Binding-site contacts:
Ligand atom OAY contacts residue LYS128 of chain 1.A at 2.9 Å (salt-bridge).
Ligand atom NBE contacts residue MET67 of chain 1.A at 3.8 Å.
Ligand atom OBB contacts residue GLU69 of chain 1.A at 3.4 Å (salt-bridge).
Ligand atom NBH contacts residue TRP22 of chain 1.A at 3.5 Å.
Ligand atom OBD contacts residue LYS128 of chain 1.A at 3.4 Å (salt-bridge).
Ligand atom PAZ contacts residue LYS128 of chain 1.A at 3.7 Å.
Ligand atom CBF contacts residue TRP68 of chain 1.A at 3.6 Å (hydrophobic).
Ligand atom NBP contacts residue TRP22 of chain 1.A at 3.5 Å (h-bond).
Ligand atom OBJ contacts residue ASN121 of chain 1.A at 3.4 Å (h-bond).
Ligand atom NBN contacts residue TRP22 of chain 1.A at 3.9 Å.
Ligand atom CBF contacts residue TRP22 of chain 1.A at 3.9 Å (hydrophobic).
Ligand atom OBB contacts residue MET67 of chain 1.A at 3.4 Å.
Ligand atom OBR contacts residue TRP22 of chain 1.A at 3.4 Å.
Ligand atom OAY contacts residue ARG123 of chain 1.A at 3.5 Å (salt-bridge).
Ligand atom OBU contacts residue ARG123 of chain 1.A at 4.1 Å.
Ligand atom CBX contacts residue TRP68 of chain 1.A at 4.2 Å (hydrophobic).
Ligand atom CBF contacts residue GLU69 of chain 1.A at 3.7 Å.
Ligand atom NBE contacts residue GLU69 of chain 1.A at 3.2 Å (salt-bridge).
Ligand atom CBQ contacts residue TRP22 of chain 1.A at 3.2 Å (hydrophobic).
Ligand atom CBO contacts residue TRP68 of chain 1.A at 3.9 Å (hydrophobic).
Ligand atom NBE contacts residue TRP68 of chain 1.A at 3.9 Å.
Ligand atom OBB contacts residue TRP68 of chain 1.A at 3.2 Å (h-bond).
Ligand atom CBZ contacts residue MET67 of chain 1.A at 3.8 Å (hydrophobic).
Ligand atom PBK contacts residue ARG123 of chain 1.A at 3.7 Å.
Ligand atom NBH contacts residue TRP68 of chain 1.A at 3.5 Å.
Ligand atom NBP contacts residue TRP68 of chain 1.A at 3.9 Å.
Ligand atom OBB contacts residue TRP22 of chain 1.A at 4.2 Å.
Ligand atom CBZ contacts residue GLU69 of chain 1.A at 3.4 Å.
Ligand atom CBO contacts residue TRP22 of chain 1.A at 3.6 Å (hydrophobic).
Ligand atom CBI contacts residue TRP68 of chain 1.A at 3.7 Å (hydrophobic).
Ligand atom OBA contacts residue ARG123 of chain 1.A at 3.2 Å (salt-bridge).
Ligand atom CBG contacts residue TRP68 of chain 1.A at 3.7 Å (hydrophobic).
Ligand atom CBY contacts residue TRP68 of chain 1.A at 3.9 Å (hydrophobic).
Ligand atom CBI contacts residue TRP22 of chain 1.A at 3.5 Å (hydrophobic).
Ligand atom CBC contacts residue TRP68 of chain 1.A at 3.4 Å (hydrophobic).
Ligand atom CBC contacts residue TRP22 of chain 1.A at 3.8 Å (hydrophobic).
Ligand atom CBG contacts residue TRP22 of chain 1.A at 3.9 Å (hydrophobic).
Ligand atom PAZ contacts residue ARG123 of chain 1.A at 3.8 Å.
Ligand atom OBJ contacts residue ARG123 of chain 1.A at 2.3 Å (salt-bridge).
Ligand atom CBM contacts residue TRP22 of chain 1.A at 4.1 Å (hydrophobic).

Sequence of chain 1.A:
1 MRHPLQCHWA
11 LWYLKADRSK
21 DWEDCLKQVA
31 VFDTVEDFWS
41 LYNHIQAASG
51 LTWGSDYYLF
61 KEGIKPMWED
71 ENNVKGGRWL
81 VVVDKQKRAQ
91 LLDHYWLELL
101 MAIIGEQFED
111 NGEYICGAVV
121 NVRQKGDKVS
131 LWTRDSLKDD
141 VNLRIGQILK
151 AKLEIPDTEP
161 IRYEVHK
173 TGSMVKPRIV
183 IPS

The protein below binds the small molecule below.
Small molecule (SMILES): CN(C)c1nc(=O)c2c([nH]1)N([C@@H]1O[C@H](CO[P](=O)(O)OP(=O)(O)O)[C@@H](O)[C@H]1O)CN2C